Sequence of chain 1.D:
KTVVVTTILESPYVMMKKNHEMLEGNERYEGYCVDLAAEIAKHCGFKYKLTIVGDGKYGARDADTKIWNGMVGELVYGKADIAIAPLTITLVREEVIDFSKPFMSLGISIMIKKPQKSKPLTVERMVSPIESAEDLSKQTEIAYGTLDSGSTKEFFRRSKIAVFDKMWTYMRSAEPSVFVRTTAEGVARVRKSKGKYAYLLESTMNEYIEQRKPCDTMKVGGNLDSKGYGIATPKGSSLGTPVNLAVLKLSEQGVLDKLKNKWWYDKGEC

A small-molecule ligand and the protein it binds are described below.
Small molecule (SMILES): N[C@@H](CCC(=O)O)C(=O)O

Binding-site contacts:
Ligand atom C contacts residue PRO499 of chain 1.D at 3.9 Å (hydrophobic).
Ligand atom CD contacts residue THR676 of chain 1.D at 3.4 Å.
Ligand atom CB contacts residue LEU671 of chain 1.D at 4.3 Å (hydrophobic).
Ligand atom O contacts residue SER675 of chain 1.D at 3.3 Å.
Ligand atom O contacts residue TYR471 of chain 1.D at 3.8 Å.
Ligand atom CG contacts residue LEU671 of chain 1.D at 3.6 Å (hydrophobic).
Ligand atom OE2 contacts residue GLY674 of chain 1.D at 4.1 Å.
Ligand atom OXT contacts residue PRO499 of chain 1.D at 2.7 Å (h-bond).
Ligand atom N contacts residue MET729 of chain 1.D at 4.0 Å.
Ligand atom N contacts residue PRO499 of chain 1.D at 3.9 Å.
Ligand atom OXT contacts residue ARG506 of chain 1.D at 3.8 Å.
Ligand atom N contacts residue TYR753 of chain 1.D at 3.5 Å (h-bond).
Ligand atom OE1 contacts residue THR676 of chain 1.D at 3.4 Å (h-bond).
Ligand atom OE1 contacts residue GLU726 of chain 1.D at 2.7 Å (salt-bridge).
Ligand atom OE1 contacts residue LEU725 of chain 1.D at 4.2 Å.
Ligand atom CG contacts residue GLU726 of chain 1.D at 3.5 Å.
Ligand atom O contacts residue THR501 of chain 1.D at 3.8 Å.
Ligand atom CD contacts residue LEU671 of chain 1.D at 4.1 Å (hydrophobic).
Ligand atom O contacts residue ARG506 of chain 1.D at 2.8 Å (salt-bridge).
Ligand atom OE2 contacts residue SER675 of chain 1.D at 3.5 Å (h-bond).
Ligand atom CA contacts residue THR501 of chain 1.D at 3.4 Å.
Ligand atom OE1 contacts residue LEU671 of chain 1.D at 3.9 Å.
Ligand atom OXT contacts residue TYR471 of chain 1.D at 3.3 Å.
Ligand atom CB contacts residue TYR471 of chain 1.D at 3.7 Å (hydrophobic).
Ligand atom OXT contacts residue TYR753 of chain 1.D at 4.2 Å.
Ligand atom N contacts residue GLU726 of chain 1.D at 3.7 Å.
Ligand atom OXT contacts residue LEU500 of chain 1.D at 3.5 Å.
Ligand atom OE2 contacts residue GLU726 of chain 1.D at 3.8 Å.
Ligand atom N contacts residue THR501 of chain 1.D at 3.5 Å (h-bond).
Ligand atom CB contacts residue SER675 of chain 1.D at 3.8 Å.
Ligand atom C contacts residue ARG506 of chain 1.D at 3.7 Å.
Ligand atom OXT contacts residue THR501 of chain 1.D at 3.1 Å (h-bond).
Ligand atom CG contacts residue TYR471 of chain 1.D at 4.1 Å (hydrophobic).
Ligand atom CB contacts residue GLY674 of chain 1.D at 4.2 Å.
Ligand atom OE2 contacts residue THR676 of chain 1.D at 2.8 Å (h-bond).
Ligand atom C contacts residue THR501 of chain 1.D at 3.2 Å.
Ligand atom C contacts residue TYR471 of chain 1.D at 3.8 Å (hydrophobic).
Ligand atom C contacts residue SER675 of chain 1.D at 3.7 Å.
Ligand atom CD contacts residue GLU726 of chain 1.D at 3.1 Å.
Ligand atom CA contacts residue SER675 of chain 1.D at 3.4 Å.